This small molecule binds to this protein.
Small molecule (SMILES): CC(=O)N[C@H]1[C@H](O[C@H]2[C@H](O)[C@@H](NC(C)=O)CO[C@@H]2CO)O[C@H](CO)[C@@H](O)[C@@H]1O

Binding-site contacts:
Ligand atom C5 contacts residue ASN781 of chain 1.C at 3.7 Å.
Ligand atom C5 contacts residue SER783 of chain 1.C at 3.6 Å.
Ligand atom O6 contacts residue GLN784 of chain 1.C at 4.2 Å.
Ligand atom O5 contacts residue SER783 of chain 1.C at 3.6 Å (h-bond).
Ligand atom C1 contacts residue SER783 of chain 1.C at 3.8 Å.
Ligand atom O5 contacts residue GLN784 of chain 1.C at 4.1 Å.
Ligand atom O7 contacts residue ASN781 of chain 1.C at 3.6 Å.
Ligand atom C3 contacts residue ASN781 of chain 1.C at 3.8 Å.
Ligand atom O5 contacts residue ASN781 of chain 1.C at 2.4 Å (h-bond).
Ligand atom C2 contacts residue ASN781 of chain 1.C at 2.5 Å.
Ligand atom C6 contacts residue GLN784 of chain 1.C at 3.3 Å.
Ligand atom C4 contacts residue ASN781 of chain 1.C at 4.2 Å.
Ligand atom C5 contacts residue GLN784 of chain 1.C at 4.0 Å.
Ligand atom C7 contacts residue ASN781 of chain 1.C at 3.5 Å.
Ligand atom C6 contacts residue SER783 of chain 1.C at 4.0 Å.
Ligand atom C1 contacts residue ASN781 of chain 1.C at 1.4 Å.
Ligand atom N2 contacts residue ASN781 of chain 1.C at 2.9 Å (h-bond).

Sequence of chain 1.C:
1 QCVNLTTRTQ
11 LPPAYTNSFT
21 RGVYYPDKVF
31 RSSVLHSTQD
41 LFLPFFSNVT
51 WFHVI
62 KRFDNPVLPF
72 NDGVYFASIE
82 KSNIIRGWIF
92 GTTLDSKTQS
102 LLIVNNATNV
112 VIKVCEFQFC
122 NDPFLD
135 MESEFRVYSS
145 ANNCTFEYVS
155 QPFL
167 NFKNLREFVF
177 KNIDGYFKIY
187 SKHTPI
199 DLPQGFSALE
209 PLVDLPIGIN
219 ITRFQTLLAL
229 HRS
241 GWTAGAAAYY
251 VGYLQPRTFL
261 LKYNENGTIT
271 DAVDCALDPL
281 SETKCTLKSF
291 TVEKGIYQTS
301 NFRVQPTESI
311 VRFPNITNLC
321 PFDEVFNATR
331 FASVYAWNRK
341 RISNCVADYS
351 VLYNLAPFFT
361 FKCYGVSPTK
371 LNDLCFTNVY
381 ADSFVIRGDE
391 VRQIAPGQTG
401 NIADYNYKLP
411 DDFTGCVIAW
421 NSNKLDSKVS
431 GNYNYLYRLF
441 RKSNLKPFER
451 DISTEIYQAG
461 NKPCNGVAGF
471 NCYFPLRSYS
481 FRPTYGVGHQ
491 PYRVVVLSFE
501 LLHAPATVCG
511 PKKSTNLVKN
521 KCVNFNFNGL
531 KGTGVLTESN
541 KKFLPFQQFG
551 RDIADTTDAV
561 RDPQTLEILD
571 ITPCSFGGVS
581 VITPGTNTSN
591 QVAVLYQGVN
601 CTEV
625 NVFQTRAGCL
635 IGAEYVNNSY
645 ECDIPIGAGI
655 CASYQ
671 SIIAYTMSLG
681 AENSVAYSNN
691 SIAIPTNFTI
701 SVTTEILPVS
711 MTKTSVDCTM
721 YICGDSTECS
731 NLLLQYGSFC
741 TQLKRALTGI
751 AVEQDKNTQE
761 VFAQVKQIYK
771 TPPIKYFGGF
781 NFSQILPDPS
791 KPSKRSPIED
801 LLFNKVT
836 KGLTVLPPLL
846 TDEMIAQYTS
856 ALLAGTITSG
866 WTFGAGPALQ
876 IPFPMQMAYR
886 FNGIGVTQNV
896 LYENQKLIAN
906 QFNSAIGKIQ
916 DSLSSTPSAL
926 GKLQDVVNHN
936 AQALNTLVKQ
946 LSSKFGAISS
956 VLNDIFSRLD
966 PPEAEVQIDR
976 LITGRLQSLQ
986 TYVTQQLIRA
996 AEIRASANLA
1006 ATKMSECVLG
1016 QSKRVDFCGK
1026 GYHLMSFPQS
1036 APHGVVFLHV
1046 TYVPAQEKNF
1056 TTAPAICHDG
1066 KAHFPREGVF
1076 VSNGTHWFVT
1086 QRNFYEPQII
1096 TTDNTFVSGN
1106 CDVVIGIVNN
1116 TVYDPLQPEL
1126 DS